Sequence of chain 1.B:
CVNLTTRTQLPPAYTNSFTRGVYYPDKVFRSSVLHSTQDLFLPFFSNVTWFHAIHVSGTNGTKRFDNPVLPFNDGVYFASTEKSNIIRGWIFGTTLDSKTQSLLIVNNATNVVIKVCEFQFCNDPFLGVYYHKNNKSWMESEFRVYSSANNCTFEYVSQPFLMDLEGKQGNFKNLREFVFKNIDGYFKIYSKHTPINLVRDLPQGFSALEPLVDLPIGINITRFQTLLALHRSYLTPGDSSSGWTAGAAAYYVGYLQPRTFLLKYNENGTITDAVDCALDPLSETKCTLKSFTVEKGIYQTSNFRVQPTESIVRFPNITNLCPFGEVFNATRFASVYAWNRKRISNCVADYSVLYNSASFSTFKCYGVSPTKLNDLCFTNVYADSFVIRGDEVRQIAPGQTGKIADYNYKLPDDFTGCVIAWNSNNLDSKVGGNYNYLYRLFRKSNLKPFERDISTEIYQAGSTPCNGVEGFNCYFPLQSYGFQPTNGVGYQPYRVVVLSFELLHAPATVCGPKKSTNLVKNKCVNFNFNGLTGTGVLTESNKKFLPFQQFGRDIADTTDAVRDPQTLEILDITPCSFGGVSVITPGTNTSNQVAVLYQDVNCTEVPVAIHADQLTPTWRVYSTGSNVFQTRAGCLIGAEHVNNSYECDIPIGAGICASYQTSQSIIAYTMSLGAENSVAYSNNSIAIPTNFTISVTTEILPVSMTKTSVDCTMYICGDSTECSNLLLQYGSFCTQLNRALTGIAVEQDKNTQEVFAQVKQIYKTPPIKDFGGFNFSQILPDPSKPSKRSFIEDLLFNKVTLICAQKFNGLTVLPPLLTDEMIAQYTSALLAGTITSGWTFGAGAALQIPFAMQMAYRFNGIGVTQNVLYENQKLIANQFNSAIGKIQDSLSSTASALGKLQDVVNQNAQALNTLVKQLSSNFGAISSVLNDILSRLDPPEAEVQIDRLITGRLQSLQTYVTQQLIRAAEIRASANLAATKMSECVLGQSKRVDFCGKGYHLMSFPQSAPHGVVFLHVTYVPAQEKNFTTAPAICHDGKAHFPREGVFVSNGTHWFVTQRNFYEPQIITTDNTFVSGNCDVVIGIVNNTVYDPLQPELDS

The protein below binds the small molecule below.
Small molecule (SMILES): CC(=O)N[C@@H]1[C@@H](O)[C@H](O)[C@@H](CO)O[C@H]1O

Binding-site contacts:
Ligand atom N2 contacts residue ASN165 of chain 1.B at 2.9 Å (h-bond).
Ligand atom O7 contacts residue ASN165 of chain 1.B at 2.9 Å (h-bond).
Ligand atom C1 contacts residue GLU132 of chain 1.B at 3.7 Å.
Ligand atom O5 contacts residue ASN165 of chain 1.B at 2.4 Å (h-bond).
Ligand atom O5 contacts residue GLN115 of chain 1.B at 2.7 Å (h-bond).
Ligand atom C1 contacts residue ASN165 of chain 1.B at 1.4 Å.
Ligand atom C4 contacts residue ASN165 of chain 1.B at 4.2 Å.
Ligand atom C7 contacts residue GLU132 of chain 1.B at 4.1 Å.
Ligand atom C1 contacts residue GLN115 of chain 1.B at 3.4 Å.
Ligand atom O5 contacts residue GLU132 of chain 1.B at 4.0 Å.
Ligand atom C5 contacts residue GLN115 of chain 1.B at 3.5 Å.
Ligand atom C6 contacts residue GLN115 of chain 1.B at 3.2 Å.
Ligand atom C8 contacts residue ASN165 of chain 1.B at 4.3 Å.
Ligand atom C2 contacts residue GLU132 of chain 1.B at 4.2 Å.
Ligand atom O7 contacts residue GLU132 of chain 1.B at 3.2 Å (salt-bridge).
Ligand atom C3 contacts residue ASN165 of chain 1.B at 3.8 Å.
Ligand atom O6 contacts residue GLN115 of chain 1.B at 4.4 Å.
Ligand atom C5 contacts residue ASN165 of chain 1.B at 3.7 Å.
Ligand atom C7 contacts residue ASN165 of chain 1.B at 3.1 Å.
Ligand atom C2 contacts residue ASN165 of chain 1.B at 2.5 Å.